Sequence of chain 1.B:
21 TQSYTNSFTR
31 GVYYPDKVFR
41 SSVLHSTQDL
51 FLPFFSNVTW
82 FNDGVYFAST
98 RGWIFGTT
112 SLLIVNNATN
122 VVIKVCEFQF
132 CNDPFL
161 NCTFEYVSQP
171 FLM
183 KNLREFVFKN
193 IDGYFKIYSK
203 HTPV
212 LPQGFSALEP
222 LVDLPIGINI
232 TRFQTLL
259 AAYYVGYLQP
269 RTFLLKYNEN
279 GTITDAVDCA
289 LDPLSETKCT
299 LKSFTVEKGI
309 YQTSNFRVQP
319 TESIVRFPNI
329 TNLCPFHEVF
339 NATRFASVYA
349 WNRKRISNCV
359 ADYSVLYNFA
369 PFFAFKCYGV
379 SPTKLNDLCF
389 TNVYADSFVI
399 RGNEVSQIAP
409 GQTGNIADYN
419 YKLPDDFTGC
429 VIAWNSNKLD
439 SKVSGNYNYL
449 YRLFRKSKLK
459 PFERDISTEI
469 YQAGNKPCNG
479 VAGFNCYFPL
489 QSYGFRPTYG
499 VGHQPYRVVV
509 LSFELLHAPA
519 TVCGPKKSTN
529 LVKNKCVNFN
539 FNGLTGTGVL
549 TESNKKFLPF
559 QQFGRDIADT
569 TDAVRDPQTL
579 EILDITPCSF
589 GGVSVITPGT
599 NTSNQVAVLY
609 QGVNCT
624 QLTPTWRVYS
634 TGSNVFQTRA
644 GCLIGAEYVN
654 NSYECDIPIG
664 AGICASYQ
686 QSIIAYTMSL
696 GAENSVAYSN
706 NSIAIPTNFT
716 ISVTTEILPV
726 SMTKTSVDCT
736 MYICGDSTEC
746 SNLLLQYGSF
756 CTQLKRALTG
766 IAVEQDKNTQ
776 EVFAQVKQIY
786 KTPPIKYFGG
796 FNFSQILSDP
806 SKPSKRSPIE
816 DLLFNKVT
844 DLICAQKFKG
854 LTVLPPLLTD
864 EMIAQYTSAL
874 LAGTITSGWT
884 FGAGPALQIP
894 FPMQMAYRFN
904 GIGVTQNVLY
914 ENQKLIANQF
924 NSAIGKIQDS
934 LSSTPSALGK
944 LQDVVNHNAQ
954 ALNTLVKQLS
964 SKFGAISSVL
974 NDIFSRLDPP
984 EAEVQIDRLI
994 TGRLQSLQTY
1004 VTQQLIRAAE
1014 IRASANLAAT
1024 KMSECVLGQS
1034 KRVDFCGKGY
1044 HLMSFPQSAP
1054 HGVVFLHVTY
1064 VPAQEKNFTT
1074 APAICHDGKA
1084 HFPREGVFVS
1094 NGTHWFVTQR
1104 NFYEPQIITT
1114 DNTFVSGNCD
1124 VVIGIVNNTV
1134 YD

Binding-site contacts:
Ligand atom O6 contacts residue ILE790 of chain 1.B at 4.5 Å.
Ligand atom O5 contacts residue ASN705 of chain 1.A at 2.3 Å (h-bond).
Ligand atom C3 contacts residue ASN705 of chain 1.A at 3.8 Å.
Ligand atom C5 contacts residue ASN705 of chain 1.A at 3.6 Å.
Ligand atom N2 contacts residue ASN705 of chain 1.A at 2.9 Å (h-bond).
Ligand atom C7 contacts residue ASN705 of chain 1.A at 3.6 Å.
Ligand atom C2 contacts residue TYR792 of chain 1.B at 4.4 Å (hydrophobic).
Ligand atom C1 contacts residue ASN705 of chain 1.A at 1.4 Å.
Ligand atom C2 contacts residue ASN705 of chain 1.A at 2.4 Å.
Ligand atom N2 contacts residue TYR792 of chain 1.B at 4.2 Å.
Ligand atom O7 contacts residue ASN705 of chain 1.A at 3.9 Å.
Ligand atom C4 contacts residue ASN705 of chain 1.A at 4.2 Å.

This protein binds this small molecule.
Small molecule (SMILES): CC(=O)N[C@@H]1[C@@H](O)[C@H](O)[C@@H](CO)O[C@H]1O

Sequence of chain 1.A:
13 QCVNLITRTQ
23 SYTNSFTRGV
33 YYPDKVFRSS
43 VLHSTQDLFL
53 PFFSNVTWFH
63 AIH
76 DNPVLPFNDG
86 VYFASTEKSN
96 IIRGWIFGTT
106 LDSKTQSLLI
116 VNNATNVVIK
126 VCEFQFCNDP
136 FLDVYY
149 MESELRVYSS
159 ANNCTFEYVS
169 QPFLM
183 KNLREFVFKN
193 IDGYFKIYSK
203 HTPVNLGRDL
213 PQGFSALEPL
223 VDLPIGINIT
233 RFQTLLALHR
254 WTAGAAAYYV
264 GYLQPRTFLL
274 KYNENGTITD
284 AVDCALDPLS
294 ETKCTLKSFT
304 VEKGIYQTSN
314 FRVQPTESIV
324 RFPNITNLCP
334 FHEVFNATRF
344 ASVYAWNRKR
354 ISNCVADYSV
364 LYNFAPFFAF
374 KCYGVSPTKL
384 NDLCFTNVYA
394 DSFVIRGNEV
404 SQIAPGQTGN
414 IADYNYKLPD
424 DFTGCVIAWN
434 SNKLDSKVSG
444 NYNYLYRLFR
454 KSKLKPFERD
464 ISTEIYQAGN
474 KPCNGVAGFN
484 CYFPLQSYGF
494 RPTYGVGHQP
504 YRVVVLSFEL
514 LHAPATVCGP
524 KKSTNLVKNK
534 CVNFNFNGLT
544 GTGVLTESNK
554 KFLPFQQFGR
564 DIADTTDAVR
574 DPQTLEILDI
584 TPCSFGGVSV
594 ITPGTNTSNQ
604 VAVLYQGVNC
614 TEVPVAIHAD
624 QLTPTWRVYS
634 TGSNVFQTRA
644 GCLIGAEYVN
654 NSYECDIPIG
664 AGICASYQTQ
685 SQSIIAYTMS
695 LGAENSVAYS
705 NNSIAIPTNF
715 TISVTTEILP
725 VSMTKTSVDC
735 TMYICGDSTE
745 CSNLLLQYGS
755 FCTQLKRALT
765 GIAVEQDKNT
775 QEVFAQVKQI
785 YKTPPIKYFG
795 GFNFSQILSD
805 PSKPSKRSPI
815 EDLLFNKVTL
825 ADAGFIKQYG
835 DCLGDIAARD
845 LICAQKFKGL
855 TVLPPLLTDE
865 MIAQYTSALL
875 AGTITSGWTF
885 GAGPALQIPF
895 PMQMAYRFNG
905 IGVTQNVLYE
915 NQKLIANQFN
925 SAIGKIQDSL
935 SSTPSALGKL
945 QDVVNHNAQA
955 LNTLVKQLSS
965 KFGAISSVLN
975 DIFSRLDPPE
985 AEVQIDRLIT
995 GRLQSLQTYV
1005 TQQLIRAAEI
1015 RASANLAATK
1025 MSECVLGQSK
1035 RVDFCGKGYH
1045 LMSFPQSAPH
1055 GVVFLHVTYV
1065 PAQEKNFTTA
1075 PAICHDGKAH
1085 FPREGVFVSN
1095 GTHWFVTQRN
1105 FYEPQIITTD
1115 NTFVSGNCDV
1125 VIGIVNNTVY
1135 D